A small-molecule ligand and the protein it binds are described below.
Small molecule (SMILES): Cn1ncc(C(=O)N2CCC2)c1C(=O)NCCc1nc(-c2ccccc2)nn1-c1ccccn1

Sequence of chain 1.C:
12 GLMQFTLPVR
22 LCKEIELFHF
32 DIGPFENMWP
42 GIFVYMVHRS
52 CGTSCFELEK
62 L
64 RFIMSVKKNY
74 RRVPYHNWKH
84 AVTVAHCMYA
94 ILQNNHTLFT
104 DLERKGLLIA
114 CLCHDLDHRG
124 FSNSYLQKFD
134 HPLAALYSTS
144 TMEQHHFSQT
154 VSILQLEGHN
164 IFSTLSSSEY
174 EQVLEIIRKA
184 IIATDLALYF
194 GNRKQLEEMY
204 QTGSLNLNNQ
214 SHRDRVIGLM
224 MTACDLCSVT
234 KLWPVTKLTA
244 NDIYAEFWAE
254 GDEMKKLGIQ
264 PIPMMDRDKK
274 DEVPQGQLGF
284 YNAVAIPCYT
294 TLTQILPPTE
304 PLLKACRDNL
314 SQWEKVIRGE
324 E

Binding-site contacts:
Ligand atom C5 contacts residue GLU275 of chain 1.C at 3.5 Å.
Ligand atom C34 contacts residue ILE246 of chain 1.C at 3.4 Å (hydrophobic).
Ligand atom C5 contacts residue LYS272 of chain 1.C at 3.7 Å.
Ligand atom C23 contacts residue LEU229 of chain 1.C at 3.7 Å (hydrophobic).
Ligand atom C5 contacts residue PRO266 of chain 1.C at 3.6 Å (hydrophobic).
Ligand atom C2 contacts residue MET267 of chain 1.C at 3.7 Å (hydrophobic).
Ligand atom O30 contacts residue PHE283 of chain 1.C at 3.5 Å.
Ligand atom N8 contacts residue GLY279 of chain 1.C at 3.8 Å.
Ligand atom C15 contacts residue PHE283 of chain 1.C at 3.8 Å (hydrophobic).
Ligand atom C9 contacts residue GLY279 of chain 1.C at 3.4 Å.
Ligand atom C2 contacts residue GLY279 of chain 1.C at 3.6 Å.
Ligand atom C9 contacts residue TYR247 of chain 1.C at 3.5 Å (hydrophobic).
Ligand atom C4 contacts residue GLU275 of chain 1.C at 3.7 Å.
Ligand atom C18 contacts residue GLN280 of chain 1.C at 3.7 Å.
Ligand atom C24 contacts residue PHE283 of chain 1.C at 3.6 Å (hydrophobic).
Ligand atom C13 contacts residue GLY279 of chain 1.C at 3.4 Å.
Ligand atom C3 contacts residue TYR247 of chain 1.C at 3.4 Å (hydrophobic).
Ligand atom C25 contacts residue PHE283 of chain 1.C at 3.6 Å (hydrophobic).
Ligand atom N17 contacts residue PHE283 of chain 1.C at 3.6 Å.
Ligand atom C7 contacts residue GLY279 of chain 1.C at 3.3 Å.
Ligand atom C32 contacts residue HIS79 of chain 1.C at 3.6 Å.
Ligand atom C18 contacts residue TYR247 of chain 1.C at 3.8 Å (hydrophobic).
Ligand atom N21 contacts residue PHE283 of chain 1.C at 3.6 Å.
Ligand atom C12 contacts residue GLY279 of chain 1.C at 3.6 Å.
Ligand atom C34 contacts residue VAL232 of chain 1.C at 3.7 Å (hydrophobic).
Ligand atom C16 contacts residue GLY282 of chain 1.C at 3.6 Å.
Ligand atom C19 contacts residue PHE250 of chain 1.C at 3.7 Å (hydrophobic).
Ligand atom C6 contacts residue PRO266 of chain 1.C at 3.6 Å (hydrophobic).
Ligand atom C7 contacts residue MET267 of chain 1.C at 3.7 Å (hydrophobic).
Ligand atom N8 contacts residue TYR247 of chain 1.C at 2.5 Å (h-bond).
Ligand atom C3 contacts residue MET267 of chain 1.C at 3.7 Å (hydrophobic).
Ligand atom O27 contacts residue GLN280 of chain 1.C at 2.8 Å (h-bond).
Ligand atom N20 contacts residue PHE283 of chain 1.C at 3.7 Å.
Ligand atom C18 contacts residue PHE283 of chain 1.C at 3.4 Å (hydrophobic).
Ligand atom C19 contacts residue MET267 of chain 1.C at 3.7 Å (hydrophobic).
Ligand atom N22 contacts residue ILE246 of chain 1.C at 3.5 Å.
Ligand atom N21 contacts residue ILE246 of chain 1.C at 3.4 Å.
Ligand atom N10 contacts residue GLY279 of chain 1.C at 3.2 Å (h-bond).
Ligand atom N11 contacts residue GLY279 of chain 1.C at 3.5 Å.
Ligand atom C7 contacts residue TYR247 of chain 1.C at 3.5 Å (hydrophobic).